Binding-site contacts:
Ligand atom O1 contacts residue ALA52 of chain 1.A at 3.4 Å.
Ligand atom N1 contacts residue ASP90 of chain 1.A at 2.9 Å (salt-bridge).
Ligand atom N1 contacts residue ASN48 of chain 1.A at 3.9 Å.
Ligand atom C18 contacts residue PHE135 of chain 1.A at 3.9 Å (hydrophobic).
Ligand atom O2 contacts residue LEU104 of chain 1.A at 4.1 Å.
Ligand atom C20 contacts residue LEU104 of chain 1.A at 3.7 Å (hydrophobic).
Ligand atom O2 contacts residue ALA108 of chain 1.A at 4.1 Å.
Ligand atom C20 contacts residue ASP99 of chain 1.A at 4.0 Å.
Ligand atom C22 contacts residue ILE107 of chain 1.A at 3.9 Å (hydrophobic).
Ligand atom C21 contacts residue PHE135 of chain 1.A at 4.0 Å (hydrophobic).
Ligand atom O1 contacts residue THR181 of chain 1.A at 3.4 Å (h-bond).
Ligand atom C10 contacts residue PHE135 of chain 1.A at 3.7 Å (hydrophobic).
Ligand atom O contacts residue LEU104 of chain 1.A at 3.5 Å.
Ligand atom C18 contacts residue TYR136 of chain 1.A at 3.3 Å (hydrophobic).
Ligand atom C11 contacts residue MET95 of chain 1.A at 3.7 Å (hydrophobic).
Ligand atom C8 contacts residue PHE135 of chain 1.A at 3.8 Å (hydrophobic).
Ligand atom CL contacts residue THR181 of chain 1.A at 3.6 Å.
Ligand atom C22 contacts residue LEU104 of chain 1.A at 3.9 Å (hydrophobic).
Ligand atom C5 contacts residue PHE135 of chain 1.A at 4.1 Å (hydrophobic).
Ligand atom C22 contacts residue ALA108 of chain 1.A at 3.9 Å (hydrophobic).
Ligand atom CL contacts residue VAL183 of chain 1.A at 3.2 Å.
Ligand atom O2 contacts residue TYR136 of chain 1.A at 2.7 Å (h-bond).
Ligand atom C21 contacts residue TRP159 of chain 1.A at 3.4 Å (hydrophobic).
Ligand atom C13 contacts residue MET95 of chain 1.A at 4.0 Å (hydrophobic).
Ligand atom C20 contacts residue LEU100 of chain 1.A at 4.0 Å (hydrophobic).
Ligand atom C10 contacts residue ASN48 of chain 1.A at 3.9 Å.
Ligand atom C15 contacts residue ASP90 of chain 1.A at 3.9 Å.
Ligand atom C contacts residue LEU104 of chain 1.A at 3.9 Å (hydrophobic).
Ligand atom CL contacts residue MET95 of chain 1.A at 4.0 Å.
Ligand atom N contacts residue PHE135 of chain 1.A at 3.9 Å.
Ligand atom C15 contacts residue THR181 of chain 1.A at 4.0 Å.
Ligand atom C12 contacts residue MET95 of chain 1.A at 3.7 Å (hydrophobic).
Ligand atom C contacts residue LYS55 of chain 1.A at 3.6 Å.
Ligand atom N1 contacts residue THR181 of chain 1.A at 3.9 Å.
Ligand atom C14 contacts residue MET95 of chain 1.A at 3.9 Å (hydrophobic).
Ligand atom N1 contacts residue SER49 of chain 1.A at 3.9 Å.
Ligand atom C22 contacts residue GLY132 of chain 1.A at 3.6 Å.
Ligand atom C19 contacts residue TYR136 of chain 1.A at 3.3 Å (hydrophobic).
Ligand atom C9 contacts residue MET95 of chain 1.A at 4.0 Å (hydrophobic).
Ligand atom C16 contacts residue PHE135 of chain 1.A at 3.9 Å (hydrophobic).

Sequence of chain 1.A:
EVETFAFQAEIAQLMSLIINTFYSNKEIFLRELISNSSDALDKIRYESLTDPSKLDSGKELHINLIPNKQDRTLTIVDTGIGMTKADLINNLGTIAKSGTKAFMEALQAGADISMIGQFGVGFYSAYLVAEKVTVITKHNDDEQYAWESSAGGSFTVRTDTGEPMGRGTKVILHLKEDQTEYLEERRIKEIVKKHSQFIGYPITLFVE

The protein below binds the small molecule below.
Small molecule (SMILES): CCC[C@H]1Cc2c(C)c3c(n2-c2cc(Cl)c(C(N)=O)cc2O1)CC(C)(C)CC3=O